Binding-site contacts:
Ligand atom C1 contacts residue ASP71 of chain 1.A at 3.8 Å.
Ligand atom O2 contacts residue VAL17 of chain 1.A at 3.2 Å.
Ligand atom O4P contacts residue ALA18 of chain 1.A at 4.0 Å.
Ligand atom O2P contacts residue THR48 of chain 1.A at 2.8 Å (h-bond).
Ligand atom C1 contacts residue HIS19 of chain 1.A at 4.1 Å.
Ligand atom O1P contacts residue GLY66 of chain 1.A at 3.1 Å (h-bond).
Ligand atom C2 contacts residue THR45 of chain 1.A at 3.4 Å.
Ligand atom O1P contacts residue THR45 of chain 1.A at 3.3 Å (h-bond).
Ligand atom O4P contacts residue ARG150 of chain 1.F at 2.7 Å (salt-bridge).
Ligand atom O3P contacts residue SER65 of chain 1.A at 2.7 Å (h-bond).
Ligand atom O4P contacts residue LYS23 of chain 1.A at 2.7 Å (salt-bridge).
Ligand atom C1 contacts residue GLY66 of chain 1.A at 3.6 Å.
Ligand atom O4P contacts residue THR47 of chain 1.A at 3.3 Å.
Ligand atom P contacts residue LYS23 of chain 1.A at 3.9 Å.
Ligand atom C2 contacts residue ALA18 of chain 1.A at 3.4 Å (hydrophobic).
Ligand atom O2P contacts residue THR47 of chain 1.A at 3.6 Å (h-bond).
Ligand atom O2 contacts residue GLY66 of chain 1.A at 3.7 Å.
Ligand atom O1 contacts residue PRO67 of chain 1.A at 3.7 Å.
Ligand atom O2P contacts residue THR45 of chain 1.A at 2.7 Å (h-bond).
Ligand atom C1 contacts residue VAL17 of chain 1.A at 4.0 Å (hydrophobic).
Ligand atom O3P contacts residue GLY66 of chain 1.A at 3.7 Å.
Ligand atom O3P contacts residue THR45 of chain 1.A at 4.1 Å.
Ligand atom O4P contacts residue ASP20 of chain 1.A at 4.0 Å.
Ligand atom P contacts residue THR45 of chain 1.A at 3.6 Å.
Ligand atom O3P contacts residue THR47 of chain 1.A at 2.8 Å (h-bond).
Ligand atom O3P contacts residue ARG150 of chain 1.F at 4.0 Å.
Ligand atom P contacts residue SER65 of chain 1.A at 3.9 Å.
Ligand atom O2P contacts residue LYS23 of chain 1.A at 3.9 Å.
Ligand atom C2 contacts residue GLY66 of chain 1.A at 4.0 Å.
Ligand atom O1 contacts residue HIS19 of chain 1.A at 3.9 Å.
Ligand atom O1 contacts residue GLY66 of chain 1.A at 3.5 Å.
Ligand atom O2 contacts residue ASP71 of chain 1.A at 2.8 Å (salt-bridge).
Ligand atom P contacts residue ARG150 of chain 1.F at 3.9 Å.
Ligand atom O2P contacts residue ALA18 of chain 1.A at 4.1 Å.
Ligand atom O3P contacts residue GLY46 of chain 1.A at 3.8 Å.
Ligand atom C2 contacts residue VAL17 of chain 1.A at 3.9 Å (hydrophobic).
Ligand atom P contacts residue THR47 of chain 1.A at 3.5 Å.
Ligand atom O1P contacts residue SER65 of chain 1.A at 3.9 Å.
Ligand atom O1 contacts residue GLN98 of chain 1.A at 3.3 Å (h-bond).
Ligand atom P contacts residue THR48 of chain 1.A at 3.9 Å.

Sequence of chain 1.F:
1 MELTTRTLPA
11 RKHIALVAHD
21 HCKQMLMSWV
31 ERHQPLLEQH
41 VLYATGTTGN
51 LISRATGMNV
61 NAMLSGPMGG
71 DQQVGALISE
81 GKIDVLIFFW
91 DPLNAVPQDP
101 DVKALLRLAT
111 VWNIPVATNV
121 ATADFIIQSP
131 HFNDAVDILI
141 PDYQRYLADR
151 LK

Sequence of chain 1.A:
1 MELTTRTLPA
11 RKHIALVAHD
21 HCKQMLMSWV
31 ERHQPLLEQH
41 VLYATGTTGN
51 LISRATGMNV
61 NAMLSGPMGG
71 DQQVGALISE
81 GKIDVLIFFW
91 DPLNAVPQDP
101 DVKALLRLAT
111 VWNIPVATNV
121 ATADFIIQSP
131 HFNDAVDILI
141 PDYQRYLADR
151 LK

This protein binds this small molecule.
Small molecule (SMILES): O=C(O)COP(=O)(O)O